A protein and the small-molecule ligand that binds it are described below.
Small molecule (SMILES): CC(=O)N[C@H]1[C@H](O[C@H]2[C@H](O)[C@@H](NC(C)=O)CO[C@@H]2CO)O[C@H](CO)[C@@H](O)[C@@H]1O

Sequence of chain 1.B:
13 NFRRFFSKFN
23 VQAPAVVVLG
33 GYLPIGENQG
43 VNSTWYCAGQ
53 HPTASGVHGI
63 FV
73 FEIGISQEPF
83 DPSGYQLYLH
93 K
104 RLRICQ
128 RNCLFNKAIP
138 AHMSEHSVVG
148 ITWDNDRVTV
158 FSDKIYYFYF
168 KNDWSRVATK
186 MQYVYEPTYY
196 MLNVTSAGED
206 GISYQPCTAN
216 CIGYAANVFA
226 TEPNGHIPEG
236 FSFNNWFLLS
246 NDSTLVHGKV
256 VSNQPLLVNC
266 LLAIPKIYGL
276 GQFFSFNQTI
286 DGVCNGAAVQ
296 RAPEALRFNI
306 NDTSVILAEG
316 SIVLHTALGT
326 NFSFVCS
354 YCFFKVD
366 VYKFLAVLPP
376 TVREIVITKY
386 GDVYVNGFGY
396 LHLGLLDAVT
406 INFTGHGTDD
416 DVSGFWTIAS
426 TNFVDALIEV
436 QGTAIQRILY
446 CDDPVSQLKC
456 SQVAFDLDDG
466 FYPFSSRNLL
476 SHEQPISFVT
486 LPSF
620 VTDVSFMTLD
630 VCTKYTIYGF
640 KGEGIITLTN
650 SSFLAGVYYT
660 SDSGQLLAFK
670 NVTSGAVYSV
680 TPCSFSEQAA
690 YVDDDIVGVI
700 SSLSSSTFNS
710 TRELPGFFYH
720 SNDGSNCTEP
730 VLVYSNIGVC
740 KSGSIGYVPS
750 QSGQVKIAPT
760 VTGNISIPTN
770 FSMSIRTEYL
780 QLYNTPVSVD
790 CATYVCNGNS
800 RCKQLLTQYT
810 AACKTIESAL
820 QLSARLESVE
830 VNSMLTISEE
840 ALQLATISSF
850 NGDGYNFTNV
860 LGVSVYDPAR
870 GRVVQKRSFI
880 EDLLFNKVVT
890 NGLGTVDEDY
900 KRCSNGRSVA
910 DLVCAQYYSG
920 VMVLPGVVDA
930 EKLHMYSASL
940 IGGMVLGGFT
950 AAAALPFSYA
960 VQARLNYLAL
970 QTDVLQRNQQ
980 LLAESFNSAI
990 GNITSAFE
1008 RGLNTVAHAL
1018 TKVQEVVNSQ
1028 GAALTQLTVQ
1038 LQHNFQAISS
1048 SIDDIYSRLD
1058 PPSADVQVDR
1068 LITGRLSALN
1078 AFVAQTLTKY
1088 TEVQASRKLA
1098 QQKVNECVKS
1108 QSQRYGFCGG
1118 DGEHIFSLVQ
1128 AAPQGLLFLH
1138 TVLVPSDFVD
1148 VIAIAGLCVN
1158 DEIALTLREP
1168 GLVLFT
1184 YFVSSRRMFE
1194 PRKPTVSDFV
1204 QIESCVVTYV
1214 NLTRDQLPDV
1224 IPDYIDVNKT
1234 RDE

Sequence of chain 1.C:
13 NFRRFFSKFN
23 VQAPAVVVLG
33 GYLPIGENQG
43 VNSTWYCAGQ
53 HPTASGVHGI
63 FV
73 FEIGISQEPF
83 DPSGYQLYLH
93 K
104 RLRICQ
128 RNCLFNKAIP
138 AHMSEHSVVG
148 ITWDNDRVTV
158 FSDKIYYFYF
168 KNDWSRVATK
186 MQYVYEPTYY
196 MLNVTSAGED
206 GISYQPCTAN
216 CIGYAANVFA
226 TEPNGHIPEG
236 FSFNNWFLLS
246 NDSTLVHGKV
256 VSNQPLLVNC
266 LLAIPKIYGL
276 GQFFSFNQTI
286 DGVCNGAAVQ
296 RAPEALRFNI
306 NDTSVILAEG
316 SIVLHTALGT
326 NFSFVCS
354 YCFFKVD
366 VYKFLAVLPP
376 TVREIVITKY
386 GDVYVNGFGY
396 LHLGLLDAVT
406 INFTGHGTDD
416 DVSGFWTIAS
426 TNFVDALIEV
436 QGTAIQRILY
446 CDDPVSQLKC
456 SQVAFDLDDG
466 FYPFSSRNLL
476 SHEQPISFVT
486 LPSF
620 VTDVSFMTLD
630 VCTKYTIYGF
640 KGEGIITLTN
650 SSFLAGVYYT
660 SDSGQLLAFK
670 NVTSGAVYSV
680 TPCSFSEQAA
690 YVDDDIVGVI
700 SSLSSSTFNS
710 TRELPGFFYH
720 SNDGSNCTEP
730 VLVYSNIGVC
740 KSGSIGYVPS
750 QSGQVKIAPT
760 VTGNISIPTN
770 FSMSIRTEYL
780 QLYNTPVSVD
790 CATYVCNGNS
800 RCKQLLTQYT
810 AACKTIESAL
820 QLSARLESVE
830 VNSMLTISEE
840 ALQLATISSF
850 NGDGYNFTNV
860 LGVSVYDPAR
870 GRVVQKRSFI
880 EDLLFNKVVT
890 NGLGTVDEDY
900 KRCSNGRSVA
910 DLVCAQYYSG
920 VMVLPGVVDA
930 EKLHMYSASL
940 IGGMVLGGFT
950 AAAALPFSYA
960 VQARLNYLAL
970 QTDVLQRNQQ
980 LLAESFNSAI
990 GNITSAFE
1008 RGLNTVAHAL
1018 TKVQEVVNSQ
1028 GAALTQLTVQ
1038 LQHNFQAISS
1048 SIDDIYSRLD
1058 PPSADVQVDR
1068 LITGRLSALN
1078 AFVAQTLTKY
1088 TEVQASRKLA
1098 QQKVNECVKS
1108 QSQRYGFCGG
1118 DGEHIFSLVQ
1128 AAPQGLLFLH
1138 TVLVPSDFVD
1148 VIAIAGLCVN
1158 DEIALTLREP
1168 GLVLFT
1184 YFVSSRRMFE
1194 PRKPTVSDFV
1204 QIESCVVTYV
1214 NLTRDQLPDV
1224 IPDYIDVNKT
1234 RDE

Binding-site contacts:
Ligand atom C8 contacts residue SER724 of chain 1.C at 4.0 Å.
Ligand atom C2 contacts residue ARG871 of chain 1.B at 3.5 Å.
Ligand atom C3 contacts residue ARG871 of chain 1.B at 3.3 Å.
Ligand atom C8 contacts residue ARG871 of chain 1.B at 3.9 Å.
Ligand atom C5 contacts residue ASN725 of chain 1.C at 3.7 Å.
Ligand atom C2 contacts residue ASN725 of chain 1.C at 2.4 Å.
Ligand atom C7 contacts residue ARG869 of chain 1.B at 3.4 Å.
Ligand atom C8 contacts residue GLY723 of chain 1.C at 3.7 Å.
Ligand atom C7 contacts residue GLY723 of chain 1.C at 4.4 Å.
Ligand atom C2 contacts residue ARG869 of chain 1.B at 4.3 Å.
Ligand atom C8 contacts residue ASN725 of chain 1.C at 4.4 Å.
Ligand atom C7 contacts residue ARG871 of chain 1.B at 3.8 Å.
Ligand atom N2 contacts residue ASN725 of chain 1.C at 2.9 Å (h-bond).
Ligand atom C1 contacts residue ARG871 of chain 1.B at 4.0 Å.
Ligand atom O5 contacts residue ASN725 of chain 1.C at 2.4 Å (h-bond).
Ligand atom N2 contacts residue ARG869 of chain 1.B at 3.5 Å (salt-bridge).
Ligand atom O3 contacts residue ARG871 of chain 1.B at 3.8 Å.
Ligand atom C1 contacts residue ASN725 of chain 1.C at 1.4 Å.
Ligand atom O3 contacts residue ARG869 of chain 1.B at 3.5 Å (salt-bridge).
Ligand atom O7 contacts residue GLY723 of chain 1.C at 4.2 Å.
Ligand atom O7 contacts residue ARG869 of chain 1.B at 3.7 Å.
Ligand atom O7 contacts residue ASN725 of chain 1.C at 3.6 Å.
Ligand atom C1 contacts residue ARG711 of chain 1.C at 4.4 Å.
Ligand atom C4 contacts residue ASN725 of chain 1.C at 4.2 Å.
Ligand atom O7 contacts residue ARG711 of chain 1.C at 3.8 Å.
Ligand atom C8 contacts residue ARG869 of chain 1.B at 3.4 Å.
Ligand atom C3 contacts residue ASN725 of chain 1.C at 3.8 Å.
Ligand atom C3 contacts residue ARG869 of chain 1.B at 4.5 Å.
Ligand atom C7 contacts residue ASN725 of chain 1.C at 3.5 Å.
Ligand atom N2 contacts residue ARG871 of chain 1.B at 2.9 Å (salt-bridge).